This protein binds this small molecule.
Small molecule (SMILES): O=C(COP(=O)(O)O)N(O)CCCOP(=O)(O)O

Binding-site contacts:
Ligand atom O2 contacts residue HIS180 of chain 1.A at 3.3 Å.
Ligand atom C4 contacts residue ASP82 of chain 1.A at 3.0 Å.
Ligand atom P6 contacts residue ARG280 of chain 1.B at 3.6 Å.
Ligand atom O62 contacts residue SER49 of chain 1.A at 2.6 Å (h-bond).
Ligand atom O63 contacts residue ARG259 of chain 1.A at 2.9 Å (salt-bridge).
Ligand atom O11 contacts residue ALA212 of chain 1.A at 3.2 Å (h-bond).
Ligand atom O13 contacts residue ASP255 of chain 1.A at 2.8 Å (salt-bridge).
Ligand atom O12 contacts residue HIS180 of chain 1.A at 3.5 Å.
Ligand atom O62 contacts residue ARG280 of chain 1.B at 3.0 Å (salt-bridge).
Ligand atom C2 contacts residue ZN1 of chain 1.C at 3.2 Å.
Ligand atom P6 contacts residue ARG259 of chain 1.A at 3.6 Å.
Ligand atom O11 contacts residue LYS184 of chain 1.A at 2.6 Å (salt-bridge).
Ligand atom O11 contacts residue GLY211 of chain 1.A at 3.0 Å.
Ligand atom N3 contacts residue ZN1 of chain 1.C at 3.0 Å.
Ligand atom O3 contacts residue ZN1 of chain 1.C at 2.5 Å.
Ligand atom O1 contacts residue GLY211 of chain 1.A at 3.1 Å.
Ligand atom O3 contacts residue HIS83 of chain 1.A at 3.5 Å.
Ligand atom C4 contacts residue ASN23 of chain 1.A at 3.5 Å.
Ligand atom O2 contacts residue GLY211 of chain 1.A at 3.0 Å (h-bond).
Ligand atom C4 contacts residue ASP255 of chain 1.A at 3.7 Å.
Ligand atom O13 contacts residue THR256 of chain 1.A at 2.7 Å (h-bond).
Ligand atom O11 contacts residue SER213 of chain 1.A at 3.1 Å (h-bond).
Ligand atom C6 contacts residue SER49 of chain 1.A at 3.7 Å.
Ligand atom O2 contacts residue ZN1 of chain 1.C at 2.9 Å.
Ligand atom O3 contacts residue ASP82 of chain 1.A at 2.4 Å (salt-bridge).
Ligand atom O62 contacts residue ARG259 of chain 1.A at 3.4 Å (salt-bridge).
Ligand atom O12 contacts residue GLY181 of chain 1.A at 2.9 Å (h-bond).
Ligand atom O2 contacts residue ASN253 of chain 1.A at 3.1 Å.
Ligand atom O63 contacts residue ARG280 of chain 1.B at 3.2 Å (salt-bridge).
Ligand atom N3 contacts residue ASP82 of chain 1.A at 3.1 Å (salt-bridge).
Ligand atom O13 contacts residue SER213 of chain 1.A at 2.4 Å (h-bond).
Ligand atom C2 contacts residue HIS180 of chain 1.A at 3.4 Å.
Ligand atom P1 contacts residue SER213 of chain 1.A at 3.6 Å.
Ligand atom C5 contacts residue ASP82 of chain 1.A at 3.0 Å.
Ligand atom O12 contacts residue THR256 of chain 1.A at 2.6 Å (h-bond).
Ligand atom O3 contacts residue ASN253 of chain 1.A at 3.0 Å (h-bond).
Ligand atom P1 contacts residue GLY211 of chain 1.A at 3.6 Å.
Ligand atom O3 contacts residue HIS210 of chain 1.A at 3.7 Å.
Ligand atom P1 contacts residue THR256 of chain 1.A at 3.5 Å.
Ligand atom C1 contacts residue HIS180 of chain 1.A at 3.6 Å.

Sequence of chain 1.B:
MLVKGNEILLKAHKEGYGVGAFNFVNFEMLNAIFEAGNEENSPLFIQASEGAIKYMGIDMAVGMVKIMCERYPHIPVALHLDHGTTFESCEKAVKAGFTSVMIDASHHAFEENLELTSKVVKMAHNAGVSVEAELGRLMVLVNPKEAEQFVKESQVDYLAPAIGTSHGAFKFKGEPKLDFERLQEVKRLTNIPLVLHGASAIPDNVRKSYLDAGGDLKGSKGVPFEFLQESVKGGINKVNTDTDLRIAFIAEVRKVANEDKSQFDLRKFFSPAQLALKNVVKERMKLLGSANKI

Sequence of chain 1.A:
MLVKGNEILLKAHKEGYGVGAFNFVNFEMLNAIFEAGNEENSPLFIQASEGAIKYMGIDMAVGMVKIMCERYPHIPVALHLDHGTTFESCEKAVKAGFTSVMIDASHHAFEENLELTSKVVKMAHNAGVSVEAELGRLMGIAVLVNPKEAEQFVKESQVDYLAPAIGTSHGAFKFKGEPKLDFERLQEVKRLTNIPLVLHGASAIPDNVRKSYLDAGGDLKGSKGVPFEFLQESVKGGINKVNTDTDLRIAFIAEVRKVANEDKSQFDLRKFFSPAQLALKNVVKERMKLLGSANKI